Sequence of chain 1.B:
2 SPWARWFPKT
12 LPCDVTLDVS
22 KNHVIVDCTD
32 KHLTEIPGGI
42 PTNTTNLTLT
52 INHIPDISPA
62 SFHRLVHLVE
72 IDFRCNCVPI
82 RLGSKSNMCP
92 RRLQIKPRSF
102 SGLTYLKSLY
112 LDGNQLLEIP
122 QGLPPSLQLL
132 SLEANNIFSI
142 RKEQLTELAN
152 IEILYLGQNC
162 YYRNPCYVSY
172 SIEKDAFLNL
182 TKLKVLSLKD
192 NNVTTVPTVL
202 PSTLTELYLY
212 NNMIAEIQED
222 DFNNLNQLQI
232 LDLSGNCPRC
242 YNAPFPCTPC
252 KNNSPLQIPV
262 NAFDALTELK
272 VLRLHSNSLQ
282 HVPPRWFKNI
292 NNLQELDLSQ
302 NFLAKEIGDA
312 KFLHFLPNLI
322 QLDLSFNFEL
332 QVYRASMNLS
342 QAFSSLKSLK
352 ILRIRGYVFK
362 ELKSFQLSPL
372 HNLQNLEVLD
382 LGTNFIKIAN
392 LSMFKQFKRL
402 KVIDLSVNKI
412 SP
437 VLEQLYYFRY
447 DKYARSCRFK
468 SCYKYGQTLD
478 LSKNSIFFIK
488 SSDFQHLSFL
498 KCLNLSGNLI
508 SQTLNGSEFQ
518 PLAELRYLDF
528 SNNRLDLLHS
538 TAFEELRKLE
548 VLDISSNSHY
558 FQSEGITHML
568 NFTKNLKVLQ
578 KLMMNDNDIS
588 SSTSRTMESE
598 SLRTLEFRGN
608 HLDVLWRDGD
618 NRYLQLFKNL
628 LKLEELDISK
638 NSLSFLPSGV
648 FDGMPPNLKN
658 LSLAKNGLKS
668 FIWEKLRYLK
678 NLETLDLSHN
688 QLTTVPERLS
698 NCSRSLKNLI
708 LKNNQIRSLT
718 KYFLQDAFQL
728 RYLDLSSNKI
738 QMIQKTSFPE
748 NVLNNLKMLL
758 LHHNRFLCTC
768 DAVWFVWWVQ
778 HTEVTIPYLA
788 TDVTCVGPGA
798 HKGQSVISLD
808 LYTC

The protein below binds the small molecule below.
Small molecule (SMILES): O=c1ccn([C@@H]2O[C@H](CO[P](=O)(O)O[C@H]3[C@@H](O)[C@H](n4ccc(=O)[nH]c4=O)O[C@@H]3CO[P](=O)(O)O[C@H]3[C@@H](O)[C@H](n4ccc(=O)[nH]c4=O)O[C@@H]3COP(=O)=O)[C@@H](OP(=O)(O)O)[C@H]2O)c(=O)[nH]1

Sequence of chain 1.D:
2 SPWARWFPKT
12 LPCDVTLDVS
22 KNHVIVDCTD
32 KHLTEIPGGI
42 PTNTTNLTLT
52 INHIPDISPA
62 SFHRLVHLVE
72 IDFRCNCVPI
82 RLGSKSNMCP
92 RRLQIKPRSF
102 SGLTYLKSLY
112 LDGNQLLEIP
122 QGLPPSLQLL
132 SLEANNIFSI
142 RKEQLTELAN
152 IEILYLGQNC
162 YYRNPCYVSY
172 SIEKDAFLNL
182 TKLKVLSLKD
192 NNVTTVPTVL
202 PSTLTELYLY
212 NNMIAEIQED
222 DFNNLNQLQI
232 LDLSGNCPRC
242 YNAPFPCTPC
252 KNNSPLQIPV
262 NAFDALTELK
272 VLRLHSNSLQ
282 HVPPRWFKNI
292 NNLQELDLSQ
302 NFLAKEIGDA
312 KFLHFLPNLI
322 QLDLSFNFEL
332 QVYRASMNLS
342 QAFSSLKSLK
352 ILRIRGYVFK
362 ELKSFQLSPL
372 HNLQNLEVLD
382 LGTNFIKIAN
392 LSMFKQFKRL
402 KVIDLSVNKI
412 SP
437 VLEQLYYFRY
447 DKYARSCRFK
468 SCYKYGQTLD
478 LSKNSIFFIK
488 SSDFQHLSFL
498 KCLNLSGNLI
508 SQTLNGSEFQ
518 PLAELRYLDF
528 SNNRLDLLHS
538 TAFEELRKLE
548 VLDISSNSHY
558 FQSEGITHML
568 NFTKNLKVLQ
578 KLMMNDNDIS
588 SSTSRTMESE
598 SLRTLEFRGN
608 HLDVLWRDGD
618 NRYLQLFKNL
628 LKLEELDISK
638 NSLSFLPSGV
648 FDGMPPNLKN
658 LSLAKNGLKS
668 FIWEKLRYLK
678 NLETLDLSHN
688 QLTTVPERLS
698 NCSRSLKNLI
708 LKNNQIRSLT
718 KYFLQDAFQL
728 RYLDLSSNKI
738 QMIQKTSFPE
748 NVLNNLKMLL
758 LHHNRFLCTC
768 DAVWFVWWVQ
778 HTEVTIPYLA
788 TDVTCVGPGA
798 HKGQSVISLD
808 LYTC

Binding-site contacts:
Ligand atom O4 contacts residue ASP113 of chain 1.B at 3.2 Å.
Ligand atom O3' contacts residue ARG445 of chain 1.B at 3.2 Å (salt-bridge).
Ligand atom O5' contacts residue CYS453 of chain 1.B at 3.6 Å (h-bond).
Ligand atom O3' contacts residue GLN159 of chain 1.B at 3.3 Å (h-bond).
Ligand atom C2 contacts residue GLU134 of chain 1.B at 3.5 Å.
Ligand atom OP1 contacts residue ARG164 of chain 1.B at 3.6 Å (salt-bridge).
Ligand atom C6 contacts residue ARG451 of chain 1.B at 3.5 Å.
Ligand atom OP1 contacts residue TYR446 of chain 1.B at 2.7 Å (h-bond).
Ligand atom O2' contacts residue CYS453 of chain 1.B at 3.5 Å.
Ligand atom OP2 contacts residue TYR446 of chain 1.B at 3.4 Å.
Ligand atom O2' contacts residue ILE52 of chain 1.B at 3.3 Å.
Ligand atom O2 contacts residue GLN159 of chain 1.B at 3.1 Å (h-bond).
Ligand atom N3 contacts residue GLU134 of chain 1.B at 2.9 Å (salt-bridge).
Ligand atom O2 contacts residue CYS76 of chain 1.B at 3.2 Å (h-bond).
Ligand atom O3' contacts residue TYR162 of chain 1.B at 3.4 Å (h-bond).
Ligand atom O4 contacts residue ARG75 of chain 1.B at 3.2 Å (salt-bridge).
Ligand atom C5' contacts residue LEU83 of chain 1.B at 3.4 Å (hydrophobic).
Ligand atom O4 contacts residue ASN88 of chain 1.B at 3.3 Å (h-bond).
Ligand atom O3' contacts residue CYS453 of chain 1.B at 3.3 Å (h-bond).
Ligand atom C2' contacts residue ARG451 of chain 1.B at 3.0 Å.
Ligand atom N1 contacts residue ARG451 of chain 1.B at 3.4 Å (salt-bridge).
Ligand atom O5' contacts residue ARG614 of chain 1.D at 3.3 Å (salt-bridge).
Ligand atom P contacts residue TYR162 of chain 1.B at 3.6 Å.
Ligand atom OP1 contacts residue ASP447 of chain 1.B at 3.0 Å (salt-bridge).
Ligand atom O2 contacts residue ARG445 of chain 1.B at 3.4 Å (salt-bridge).
Ligand atom OP1 contacts residue TYR162 of chain 1.B at 2.7 Å (h-bond).
Ligand atom O2' contacts residue GLN159 of chain 1.B at 3.2 Å (h-bond).
Ligand atom OP1 contacts residue ARG445 of chain 1.B at 3.0 Å (salt-bridge).
Ligand atom O2 contacts residue GLU134 of chain 1.B at 3.3 Å (salt-bridge).
Ligand atom C4' contacts residue LEU83 of chain 1.B at 3.3 Å (hydrophobic).
Ligand atom OP2 contacts residue ARG164 of chain 1.B at 2.6 Å (salt-bridge).
Ligand atom C5' contacts residue ALA450 of chain 1.B at 3.6 Å (hydrophobic).
Ligand atom C4 contacts residue ASP113 of chain 1.B at 3.5 Å.
Ligand atom O2' contacts residue ALA450 of chain 1.B at 3.6 Å.
Ligand atom OP2 contacts residue CYS453 of chain 1.B at 2.7 Å (h-bond).
Ligand atom O2' contacts residue ARG451 of chain 1.B at 2.7 Å (salt-bridge).
Ligand atom OP2 contacts residue SER452 of chain 1.B at 3.2 Å.
Ligand atom O2 contacts residue VAL79 of chain 1.B at 3.5 Å.
Ligand atom O4 contacts residue ARG451 of chain 1.B at 2.8 Å (salt-bridge).
Ligand atom O4 contacts residue HIS54 of chain 1.B at 2.9 Å (h-bond).